A protein and the small-molecule ligand that binds it are described below.
Small molecule (SMILES): O=C(O)[C@@H]1CCCN1C(=O)[C@@H]1CCCN1C(=O)[C@@H]1CCCN1C(=O)[C@@H]1CCCN1C(=O)[C@@H]1CCCN1C(=O)[C@@H]1CCCN1C(=O)[C@@H]1CCCN1C(=O)[C@@H]1CCCN1C(=O)[C@@H]1CCCN1C(=O)[C@@H]1CCCN1C(=O)[C@@H]1CCCN1C(=O)[C@@H]1CCCN1

Binding-site contacts:
Ligand atom CA contacts residue GLN34 of chain 1.G at 4.1 Å.
Ligand atom CD contacts residue TYR154 of chain 1.G at 3.9 Å (hydrophobic).
Ligand atom CG contacts residue LEU145 of chain 1.G at 3.9 Å (hydrophobic).
Ligand atom CG contacts residue TRP55 of chain 1.G at 4.0 Å (hydrophobic).
Ligand atom CG contacts residue LEU149 of chain 1.G at 3.8 Å (hydrophobic).
Ligand atom N contacts residue TYR30 of chain 1.G at 3.8 Å.
Ligand atom C contacts residue TRP27 of chain 1.G at 4.3 Å (hydrophobic).
Ligand atom CA contacts residue TYR148 of chain 1.G at 3.7 Å (hydrophobic).
Ligand atom CG contacts residue TYR148 of chain 1.G at 4.1 Å (hydrophobic).
Ligand atom CD contacts residue GLY25 of chain 1.G at 3.4 Å.
Ligand atom C contacts residue TYR154 of chain 1.G at 4.0 Å (hydrophobic).
Ligand atom CG contacts residue GLY25 of chain 1.G at 3.2 Å.
Ligand atom O contacts residue TYR154 of chain 1.G at 2.8 Å (h-bond).
Ligand atom CD contacts residue TYR30 of chain 1.G at 3.8 Å (hydrophobic).
Ligand atom N contacts residue TYR154 of chain 1.G at 4.2 Å.
Ligand atom O contacts residue TRP27 of chain 1.G at 3.1 Å (h-bond).
Ligand atom CD contacts residue TRP55 of chain 1.G at 4.2 Å (hydrophobic).
Ligand atom CG contacts residue SER26 of chain 1.G at 3.7 Å.
Ligand atom C contacts residue TYR30 of chain 1.G at 3.6 Å (hydrophobic).
Ligand atom CB contacts residue TYR148 of chain 1.G at 3.8 Å (hydrophobic).
Ligand atom O contacts residue TYR30 of chain 1.G at 2.6 Å (h-bond).
Ligand atom CD contacts residue TYR148 of chain 1.G at 3.7 Å (hydrophobic).
Ligand atom CB contacts residue GLN34 of chain 1.G at 3.4 Å.
Ligand atom N contacts residue TYR148 of chain 1.G at 3.6 Å.
Ligand atom C contacts residue TYR148 of chain 1.G at 3.6 Å (hydrophobic).
Ligand atom CA contacts residue TYR30 of chain 1.G at 3.6 Å (hydrophobic).
Ligand atom CB contacts residue TYR154 of chain 1.G at 4.1 Å (hydrophobic).
Ligand atom N contacts residue TRP27 of chain 1.G at 4.0 Å.
Ligand atom CD contacts residue GLN34 of chain 1.G at 3.7 Å.
Ligand atom CG contacts residue GLN34 of chain 1.G at 3.6 Å.
Ligand atom CD contacts residue LEU149 of chain 1.G at 4.0 Å (hydrophobic).
Ligand atom CG contacts residue TRP27 of chain 1.G at 3.9 Å (hydrophobic).
Ligand atom CD contacts residue TRP27 of chain 1.G at 3.9 Å (hydrophobic).
Ligand atom CG contacts residue TYR154 of chain 1.G at 4.0 Å (hydrophobic).
Ligand atom CB contacts residue TRP55 of chain 1.G at 3.5 Å (hydrophobic).
Ligand atom CB contacts residue TRP27 of chain 1.G at 3.7 Å (hydrophobic).
Ligand atom CG contacts residue TYR30 of chain 1.G at 3.6 Å (hydrophobic).
Ligand atom CB contacts residue TYR30 of chain 1.G at 3.9 Å (hydrophobic).
Ligand atom CA contacts residue TRP27 of chain 1.G at 3.8 Å (hydrophobic).
Ligand atom O contacts residue TYR148 of chain 1.G at 2.5 Å (h-bond).

Sequence of chain 1.G:
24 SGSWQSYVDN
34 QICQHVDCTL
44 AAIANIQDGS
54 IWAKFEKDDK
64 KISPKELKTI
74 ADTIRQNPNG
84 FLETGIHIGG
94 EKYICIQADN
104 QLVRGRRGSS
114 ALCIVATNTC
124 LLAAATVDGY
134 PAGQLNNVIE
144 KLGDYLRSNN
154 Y